Binding-site contacts:
Ligand atom C1 contacts residue ASN377 of chain 1.A at 1.4 Å.
Ligand atom C8 contacts residue ALA378 of chain 1.A at 3.7 Å (hydrophobic).
Ligand atom C7 contacts residue ALA378 of chain 1.A at 4.1 Å (hydrophobic).
Ligand atom C5 contacts residue ASN377 of chain 1.A at 3.7 Å.
Ligand atom O7 contacts residue ASN377 of chain 1.A at 2.9 Å (h-bond).
Ligand atom O7 contacts residue ASN444 of chain 1.A at 3.0 Å (h-bond).
Ligand atom N2 contacts residue ASN377 of chain 1.A at 3.1 Å (h-bond).
Ligand atom C3 contacts residue ASN377 of chain 1.A at 3.9 Å.
Ligand atom C8 contacts residue ASN377 of chain 1.A at 3.4 Å.
Ligand atom O5 contacts residue ASN377 of chain 1.A at 2.4 Å (h-bond).
Ligand atom C7 contacts residue ASN377 of chain 1.A at 3.2 Å.
Ligand atom C7 contacts residue ASN444 of chain 1.A at 4.1 Å.
Ligand atom C8 contacts residue ASP442 of chain 1.A at 3.5 Å.
Ligand atom C1 contacts residue ASN444 of chain 1.A at 3.6 Å.
Ligand atom C7 contacts residue ASP442 of chain 1.A at 3.9 Å.
Ligand atom O7 contacts residue ALA378 of chain 1.A at 3.8 Å.
Ligand atom C2 contacts residue ASN444 of chain 1.A at 4.0 Å.
Ligand atom O5 contacts residue ASN444 of chain 1.A at 3.9 Å.
Ligand atom C8 contacts residue SER379 of chain 1.A at 4.0 Å.
Ligand atom C2 contacts residue ASN377 of chain 1.A at 2.6 Å.
Ligand atom C4 contacts residue ASN377 of chain 1.A at 4.2 Å.
Ligand atom O7 contacts residue ASP442 of chain 1.A at 3.5 Å.

Sequence of chain 1.A:
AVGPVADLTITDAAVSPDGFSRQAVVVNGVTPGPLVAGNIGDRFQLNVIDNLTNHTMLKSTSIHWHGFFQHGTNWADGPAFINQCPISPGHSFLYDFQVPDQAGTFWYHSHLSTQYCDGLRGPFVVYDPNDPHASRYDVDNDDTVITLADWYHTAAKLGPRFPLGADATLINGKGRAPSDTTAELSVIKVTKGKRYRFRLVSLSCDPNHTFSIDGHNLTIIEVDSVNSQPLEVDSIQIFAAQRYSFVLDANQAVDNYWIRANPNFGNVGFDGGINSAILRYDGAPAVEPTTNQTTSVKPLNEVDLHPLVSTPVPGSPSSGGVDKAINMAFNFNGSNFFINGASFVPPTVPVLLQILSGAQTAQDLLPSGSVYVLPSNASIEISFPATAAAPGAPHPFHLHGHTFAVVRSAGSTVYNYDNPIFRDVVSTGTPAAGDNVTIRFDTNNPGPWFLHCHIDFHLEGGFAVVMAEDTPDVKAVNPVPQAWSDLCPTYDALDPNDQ

The small molecule below binds the protein below.
Small molecule (SMILES): CC(=O)N[C@@H]1[C@@H](O)[C@H](O)[C@@H](CO)O[C@H]1O